This small molecule binds to this protein.
Small molecule (SMILES): NCCOCCNC(=O)[C@@H]1CCNC(=O)/C=C/C(=O)N2CCC[C@](Cc3ccccc3)(C2)C(=O)N[C@@H](Cc2ccc(-c3ccccc3)cc2)C(=O)NCc2ccccc2CC(=O)N1

Sequence of chain 1.A:
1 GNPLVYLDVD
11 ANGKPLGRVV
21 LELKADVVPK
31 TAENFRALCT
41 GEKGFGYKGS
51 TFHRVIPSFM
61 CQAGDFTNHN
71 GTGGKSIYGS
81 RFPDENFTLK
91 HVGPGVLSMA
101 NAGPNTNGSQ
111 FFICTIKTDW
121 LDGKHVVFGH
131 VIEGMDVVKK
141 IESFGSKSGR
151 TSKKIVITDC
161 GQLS

Binding-site contacts:
Ligand atom C49 contacts residue ARG54 of chain 1.A at 3.6 Å.
Ligand atom C35 contacts residue ARG81 of chain 1.A at 3.6 Å.
Ligand atom C15 contacts residue GLY71 of chain 1.A at 3.3 Å.
Ligand atom C36 contacts residue GLY74 of chain 1.A at 3.3 Å.
Ligand atom O60 contacts residue TRP120 of chain 1.A at 3.4 Å.
Ligand atom C29 contacts residue GLY71 of chain 1.A at 3.1 Å.
Ligand atom C39 contacts residue GLN110 of chain 1.A at 3.4 Å.
Ligand atom C54 contacts residue PHE112 of chain 1.A at 3.4 Å (hydrophobic).
Ligand atom C23 contacts residue ALA102 of chain 1.A at 3.6 Å (hydrophobic).
Ligand atom C34 contacts residue ARG81 of chain 1.A at 3.6 Å.
Ligand atom O41 contacts residue GLN62 of chain 1.A at 3.2 Å (h-bond).
Ligand atom C26 contacts residue ASN101 of chain 1.A at 3.3 Å.
Ligand atom C35 contacts residue SER80 of chain 1.A at 3.5 Å.
Ligand atom C28 contacts residue GLY71 of chain 1.A at 3.5 Å.
Ligand atom C27 contacts residue GLY71 of chain 1.A at 3.4 Å.
Ligand atom C40 contacts residue ASN101 of chain 1.A at 3.6 Å.
Ligand atom C34 contacts residue GLY108 of chain 1.A at 3.4 Å.
Ligand atom C27 contacts residue ASN101 of chain 1.A at 3.6 Å.
Ligand atom O43 contacts residue ARG54 of chain 1.A at 3.1 Å (salt-bridge).
Ligand atom C27 contacts residue GLN110 of chain 1.A at 3.5 Å.
Ligand atom C37 contacts residue GLY73 of chain 1.A at 3.5 Å.
Ligand atom N51 contacts residue ASN101 of chain 1.A at 3.0 Å (h-bond).
Ligand atom C28 contacts residue GLN110 of chain 1.A at 3.3 Å.
Ligand atom C34 contacts residue SER80 of chain 1.A at 3.5 Å.
Ligand atom C33 contacts residue GLY108 of chain 1.A at 3.5 Å.
Ligand atom C53 contacts residue PHE112 of chain 1.A at 3.6 Å (hydrophobic).
Ligand atom C08 contacts residue ARG54 of chain 1.A at 3.6 Å.
Ligand atom C33 contacts residue THR106 of chain 1.A at 3.2 Å.
Ligand atom O56 contacts residue ARG54 of chain 1.A at 2.9 Å (salt-bridge).
Ligand atom C14 contacts residue GLY71 of chain 1.A at 3.4 Å.
Ligand atom C50 contacts residue ARG54 of chain 1.A at 3.6 Å.
Ligand atom N57 contacts residue PHE59 of chain 1.A at 3.6 Å.
Ligand atom N25 contacts residue GLY71 of chain 1.A at 3.0 Å (h-bond).
Ligand atom C22 contacts residue ALA102 of chain 1.A at 3.6 Å (hydrophobic).
Ligand atom C29 contacts residue GLN110 of chain 1.A at 3.5 Å.
Ligand atom C39 contacts residue ASN101 of chain 1.A at 3.6 Å.
Ligand atom C35 contacts residue GLY74 of chain 1.A at 3.5 Å.
Ligand atom O01 contacts residue TRP120 of chain 1.A at 2.9 Å (h-bond).
Ligand atom C53 contacts residue GLN62 of chain 1.A at 3.6 Å.
Ligand atom C52 contacts residue GLN62 of chain 1.A at 3.4 Å.